A protein and the small-molecule ligand that binds it are described below.
Small molecule (SMILES): CC(=O)N[C@@H]1[C@@H](O)[C@H](O[C@@H]2O[C@H](CO)[C@H](O)[C@H](O[C@@H]3O[C@H](CO)[C@@H](O[C@@H]4O[C@H](CO[C@]5(C(=O)O)C[C@H](O)[C@@H](NC(C)=O)[C@H]([C@H](O)[C@H](O)CO)O5)[C@H](O)[C@H](O)[C@H]4O)[C@H](O)[C@H]3NC(C)=O)[C@H]2O)[C@@H](CO)O[C@H]1O

Binding-site contacts:
Ligand atom O4 contacts residue ASP219 of chain 3.A at 2.8 Å (salt-bridge).
Ligand atom C4 contacts residue THR129 of chain 3.A at 3.4 Å.
Ligand atom O9 contacts residue TYR92 of chain 3.A at 3.3 Å (h-bond).
Ligand atom C1 contacts residue PHE187 of chain 3.A at 3.7 Å (hydrophobic).
Ligand atom C6 contacts residue TYR153 of chain 3.A at 3.8 Å (hydrophobic).
Ligand atom O1A contacts residue SER130 of chain 3.A at 2.7 Å (h-bond).
Ligand atom O1B contacts residue SER131 of chain 3.A at 2.7 Å (h-bond).
Ligand atom C1 contacts residue SER130 of chain 3.A at 3.4 Å.
Ligand atom O4 contacts residue THR129 of chain 3.A at 3.7 Å.
Ligand atom C8 contacts residue LEU188 of chain 3.A at 3.7 Å (hydrophobic).
Ligand atom N2 contacts residue TYR153 of chain 3.A at 3.8 Å.
Ligand atom O3 contacts residue ASP219 of chain 3.A at 3.0 Å (salt-bridge).
Ligand atom C11 contacts residue THR149 of chain 3.A at 3.8 Å.
Ligand atom C5 contacts residue TYR153 of chain 3.A at 3.6 Å (hydrophobic).
Ligand atom C10 contacts residue LEU188 of chain 3.A at 3.6 Å (hydrophobic).
Ligand atom O8 contacts residue TRP147 of chain 3.A at 3.8 Å.
Ligand atom C1 contacts residue TYR153 of chain 3.A at 3.4 Å (hydrophobic).
Ligand atom O10 contacts residue LEU188 of chain 3.A at 3.2 Å.
Ligand atom C3 contacts residue ASP219 of chain 3.A at 3.7 Å.
Ligand atom C1 contacts residue SER131 of chain 3.A at 3.7 Å.
Ligand atom C8 contacts residue PHE187 of chain 3.A at 3.8 Å (hydrophobic).
Ligand atom C9 contacts residue TYR92 of chain 3.A at 3.2 Å (hydrophobic).
Ligand atom O8 contacts residue ILE220 of chain 3.A at 3.6 Å.
Ligand atom O1B contacts residue SER130 of chain 3.A at 3.3 Å.
Ligand atom C7 contacts residue TRP147 of chain 3.A at 3.8 Å (hydrophobic).
Ligand atom C11 contacts residue GLY128 of chain 3.A at 3.6 Å.
Ligand atom O1A contacts residue ILE220 of chain 3.A at 3.3 Å.
Ligand atom O9 contacts residue SER222 of chain 3.A at 2.8 Å (h-bond).
Ligand atom C4 contacts residue ASP219 of chain 3.A at 3.7 Å.
Ligand atom O2 contacts residue PHE187 of chain 3.A at 3.3 Å.
Ligand atom C11 contacts residue TRP147 of chain 3.A at 3.6 Å (hydrophobic).
Ligand atom N2 contacts residue PHE187 of chain 3.A at 3.9 Å.
Ligand atom O7 contacts residue LEU188 of chain 3.A at 3.6 Å.
Ligand atom O8 contacts residue TYR92 of chain 3.A at 2.9 Å (h-bond).
Ligand atom C3 contacts residue PHE187 of chain 3.A at 3.8 Å (hydrophobic).
Ligand atom C5 contacts residue THR129 of chain 3.A at 3.8 Å.
Ligand atom N5 contacts residue THR129 of chain 3.A at 3.1 Å (h-bond).
Ligand atom C8 contacts residue TYR92 of chain 3.A at 3.6 Å (hydrophobic).
Ligand atom C9 contacts residue SER222 of chain 3.A at 3.7 Å.
Ligand atom N5 contacts residue TRP147 of chain 3.A at 3.7 Å.

Sequence of chain 3.A:
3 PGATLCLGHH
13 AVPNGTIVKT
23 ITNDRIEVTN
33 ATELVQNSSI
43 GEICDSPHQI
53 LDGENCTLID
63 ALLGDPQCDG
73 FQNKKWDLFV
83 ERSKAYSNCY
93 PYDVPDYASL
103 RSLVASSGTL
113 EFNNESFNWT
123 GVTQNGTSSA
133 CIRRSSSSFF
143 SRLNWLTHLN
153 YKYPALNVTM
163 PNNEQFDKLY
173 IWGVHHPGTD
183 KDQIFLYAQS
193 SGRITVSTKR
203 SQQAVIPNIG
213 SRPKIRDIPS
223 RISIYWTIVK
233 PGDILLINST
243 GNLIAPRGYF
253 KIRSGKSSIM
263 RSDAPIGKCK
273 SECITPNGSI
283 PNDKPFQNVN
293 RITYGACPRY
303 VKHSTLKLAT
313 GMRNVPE